Sequence of chain 5.A:
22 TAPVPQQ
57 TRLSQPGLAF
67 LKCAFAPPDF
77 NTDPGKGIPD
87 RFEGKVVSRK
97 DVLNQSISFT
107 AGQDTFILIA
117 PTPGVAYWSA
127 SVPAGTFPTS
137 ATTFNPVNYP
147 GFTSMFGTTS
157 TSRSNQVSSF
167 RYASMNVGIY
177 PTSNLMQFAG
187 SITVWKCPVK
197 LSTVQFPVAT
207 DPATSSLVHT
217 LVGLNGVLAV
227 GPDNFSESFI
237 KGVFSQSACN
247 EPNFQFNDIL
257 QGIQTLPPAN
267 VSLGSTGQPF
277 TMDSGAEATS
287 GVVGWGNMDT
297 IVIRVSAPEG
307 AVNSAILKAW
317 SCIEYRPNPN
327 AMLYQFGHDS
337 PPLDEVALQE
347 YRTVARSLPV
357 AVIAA

A protein and the small-molecule ligand that binds it are described below.
Small molecule (SMILES): CC[C@H](C)[C@@H](C=O)NC(=O)[C@H](CO)NC(=O)[C@H](CCCCN)NC(=O)[C@@H](N)C(C)C

Binding-site contacts:
Ligand atom CD1 contacts residue THR349 of chain 5.A at 4.3 Å.
Ligand atom CG2 contacts residue PHE71 of chain 5.A at 4.0 Å (hydrophobic).